Binding-site contacts:
Ligand atom C1 contacts residue ASN162 of chain 1.C at 1.4 Å.
Ligand atom C3 contacts residue ASN162 of chain 1.C at 3.8 Å.
Ligand atom C4 contacts residue ASN162 of chain 1.C at 4.2 Å.
Ligand atom C8 contacts residue ASN162 of chain 1.C at 4.1 Å.
Ligand atom O5 contacts residue ASN162 of chain 1.C at 2.4 Å (h-bond).
Ligand atom C2 contacts residue ASN162 of chain 1.C at 2.5 Å.
Ligand atom C7 contacts residue ASN162 of chain 1.C at 3.2 Å.
Ligand atom N2 contacts residue ASN162 of chain 1.C at 2.9 Å (h-bond).
Ligand atom C1 contacts residue ASN161 of chain 1.C at 3.6 Å.
Ligand atom C5 contacts residue ASN162 of chain 1.C at 3.7 Å.
Ligand atom O7 contacts residue ASN162 of chain 1.C at 3.2 Å (h-bond).
Ligand atom O5 contacts residue ASN161 of chain 1.C at 3.3 Å (h-bond).

This small molecule binds to this protein.
Small molecule (SMILES): CC(=O)N[C@@H]1[C@@H](O)[C@H](O)[C@@H](CO)O[C@H]1O

Sequence of chain 1.C:
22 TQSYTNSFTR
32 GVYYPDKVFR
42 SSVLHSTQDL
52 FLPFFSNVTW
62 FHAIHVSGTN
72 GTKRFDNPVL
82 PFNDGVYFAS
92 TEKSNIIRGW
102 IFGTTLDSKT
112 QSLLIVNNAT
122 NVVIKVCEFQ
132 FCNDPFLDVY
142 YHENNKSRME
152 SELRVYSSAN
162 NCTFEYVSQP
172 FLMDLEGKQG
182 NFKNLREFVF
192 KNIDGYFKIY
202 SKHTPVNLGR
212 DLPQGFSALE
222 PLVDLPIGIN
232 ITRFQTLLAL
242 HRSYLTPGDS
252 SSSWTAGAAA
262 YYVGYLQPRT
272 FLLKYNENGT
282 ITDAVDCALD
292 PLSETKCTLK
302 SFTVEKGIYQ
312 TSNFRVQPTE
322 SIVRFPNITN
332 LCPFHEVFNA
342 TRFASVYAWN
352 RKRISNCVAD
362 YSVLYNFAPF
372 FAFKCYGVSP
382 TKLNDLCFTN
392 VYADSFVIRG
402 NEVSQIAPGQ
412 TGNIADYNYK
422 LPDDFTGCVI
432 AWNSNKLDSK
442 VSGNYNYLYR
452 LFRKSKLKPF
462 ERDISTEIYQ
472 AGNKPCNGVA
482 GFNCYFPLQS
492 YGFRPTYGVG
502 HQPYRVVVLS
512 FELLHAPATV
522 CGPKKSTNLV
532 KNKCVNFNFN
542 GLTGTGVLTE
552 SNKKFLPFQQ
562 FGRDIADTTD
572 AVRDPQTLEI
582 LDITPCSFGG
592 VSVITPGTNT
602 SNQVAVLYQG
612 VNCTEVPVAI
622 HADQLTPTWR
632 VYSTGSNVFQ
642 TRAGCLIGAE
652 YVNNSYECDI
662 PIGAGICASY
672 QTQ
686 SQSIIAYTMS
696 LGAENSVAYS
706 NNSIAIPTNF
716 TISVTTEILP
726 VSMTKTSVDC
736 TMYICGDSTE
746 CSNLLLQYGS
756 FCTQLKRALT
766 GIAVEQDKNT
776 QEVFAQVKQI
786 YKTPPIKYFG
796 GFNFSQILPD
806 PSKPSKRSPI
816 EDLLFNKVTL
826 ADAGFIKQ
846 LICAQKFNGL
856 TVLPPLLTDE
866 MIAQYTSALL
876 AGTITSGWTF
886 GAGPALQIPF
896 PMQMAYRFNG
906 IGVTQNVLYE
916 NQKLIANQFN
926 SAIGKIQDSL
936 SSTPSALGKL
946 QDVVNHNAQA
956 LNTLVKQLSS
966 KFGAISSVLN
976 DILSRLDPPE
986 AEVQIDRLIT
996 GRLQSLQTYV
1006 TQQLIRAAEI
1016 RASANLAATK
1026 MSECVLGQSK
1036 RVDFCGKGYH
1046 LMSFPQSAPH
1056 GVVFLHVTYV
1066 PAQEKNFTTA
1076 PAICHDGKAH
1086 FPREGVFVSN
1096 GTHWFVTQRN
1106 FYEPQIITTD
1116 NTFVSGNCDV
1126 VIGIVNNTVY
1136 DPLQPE